This small molecule binds to this protein.
Small molecule (SMILES): CC(=O)N[C@@H]1[C@@H](O)[C@H](O)[C@@H](CO)O[C@H]1O

Binding-site contacts:
Ligand atom C1 contacts residue SER87 of chain 1.A at 4.2 Å.
Ligand atom C2 contacts residue ASN85 of chain 1.A at 2.5 Å.
Ligand atom O5 contacts residue ASN85 of chain 1.A at 2.4 Å (h-bond).
Ligand atom O7 contacts residue ASN85 of chain 1.A at 3.3 Å (h-bond).
Ligand atom N2 contacts residue ASN85 of chain 1.A at 3.0 Å (h-bond).
Ligand atom O5 contacts residue SER87 of chain 1.A at 3.9 Å.
Ligand atom C5 contacts residue SER87 of chain 1.A at 3.9 Å.
Ligand atom C6 contacts residue SER87 of chain 1.A at 3.8 Å.
Ligand atom C3 contacts residue ASN85 of chain 1.A at 3.8 Å.
Ligand atom C1 contacts residue ASN85 of chain 1.A at 1.5 Å.
Ligand atom C4 contacts residue ASN85 of chain 1.A at 4.3 Å.
Ligand atom C5 contacts residue ASN85 of chain 1.A at 3.7 Å.
Ligand atom C7 contacts residue ASN85 of chain 1.A at 3.4 Å.

Sequence of chain 1.A:
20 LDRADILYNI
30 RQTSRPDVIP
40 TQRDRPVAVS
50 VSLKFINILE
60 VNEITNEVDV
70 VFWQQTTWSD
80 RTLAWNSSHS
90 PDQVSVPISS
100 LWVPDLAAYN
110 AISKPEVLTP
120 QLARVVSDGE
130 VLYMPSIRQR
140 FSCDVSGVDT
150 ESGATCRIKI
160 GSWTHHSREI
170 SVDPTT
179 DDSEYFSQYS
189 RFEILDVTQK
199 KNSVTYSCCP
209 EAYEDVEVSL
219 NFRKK